The small molecule below binds the protein below.
Small molecule (SMILES): CN(C)c1ccc(C(=C2C=CC(=[N+](C)C)C=C2)c2ccccc2)cc1

Sequence of chain 1.B:
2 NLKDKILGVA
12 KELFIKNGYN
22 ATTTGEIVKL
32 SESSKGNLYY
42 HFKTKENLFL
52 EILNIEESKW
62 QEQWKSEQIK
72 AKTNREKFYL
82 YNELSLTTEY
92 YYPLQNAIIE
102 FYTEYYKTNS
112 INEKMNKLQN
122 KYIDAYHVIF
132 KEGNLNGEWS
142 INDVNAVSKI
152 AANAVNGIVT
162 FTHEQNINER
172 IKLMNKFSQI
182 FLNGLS

Sequence of chain 1.A:
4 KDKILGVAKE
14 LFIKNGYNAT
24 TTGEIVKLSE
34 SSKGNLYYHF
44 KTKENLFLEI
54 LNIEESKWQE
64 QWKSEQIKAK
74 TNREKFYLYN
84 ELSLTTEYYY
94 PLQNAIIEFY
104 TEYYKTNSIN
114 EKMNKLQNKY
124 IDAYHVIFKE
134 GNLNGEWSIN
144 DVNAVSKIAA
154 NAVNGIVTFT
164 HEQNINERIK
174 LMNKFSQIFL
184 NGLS

Binding-site contacts:
Ligand atom C4 contacts residue ILE99 of chain 1.B at 3.8 Å (hydrophobic).
Ligand atom C8 contacts residue GLU90 of chain 1.B at 3.7 Å.
Ligand atom C19 contacts residue ASN157 of chain 1.B at 3.5 Å.
Ligand atom C17 contacts residue GLN120 of chain 1.B at 3.9 Å.
Ligand atom C7 contacts residue THR161 of chain 1.B at 3.7 Å.
Ligand atom C25 contacts residue GLN120 of chain 1.B at 3.0 Å.
Ligand atom C22 contacts residue TRP61 of chain 1.B at 3.8 Å (hydrophobic).
Ligand atom C15 contacts residue IMD1 of chain 1.L at 3.5 Å.
Ligand atom N3 contacts residue ASN154 of chain 1.B at 3.9 Å.
Ligand atom C23 contacts residue TYR93 of chain 1.B at 3.5 Å (hydrophobic).
Ligand atom C11 contacts residue TYR123 of chain 1.B at 3.8 Å (hydrophobic).
Ligand atom C10 contacts residue GLU90 of chain 1.B at 3.9 Å.
Ligand atom C4 contacts residue TYR103 of chain 1.B at 3.8 Å (hydrophobic).
Ligand atom C13 contacts residue GLU90 of chain 1.B at 3.1 Å.
Ligand atom C7 contacts residue GLU90 of chain 1.B at 3.8 Å.
Ligand atom N3 contacts residue GLN120 of chain 1.B at 3.6 Å.
Ligand atom C15 contacts residue GLN120 of chain 1.B at 4.0 Å.
Ligand atom C6 contacts residue THR161 of chain 1.B at 3.6 Å.
Ligand atom C10 contacts residue GLN96 of chain 1.B at 3.7 Å.
Ligand atom N2 contacts residue TYR123 of chain 1.B at 3.9 Å.
Ligand atom C13 contacts residue ASN157 of chain 1.B at 3.5 Å.
Ligand atom C11 contacts residue GLU90 of chain 1.B at 3.3 Å.
Ligand atom C14 contacts residue ASN157 of chain 1.B at 4.0 Å.
Ligand atom C25 contacts residue ILE124 of chain 1.B at 3.8 Å (hydrophobic).
Ligand atom N2 contacts residue GLU90 of chain 1.B at 3.3 Å.
Ligand atom C9 contacts residue GLU90 of chain 1.B at 4.0 Å.
Ligand atom C9 contacts residue IMD1 of chain 1.L at 3.5 Å.
Ligand atom C12 contacts residue TYR123 of chain 1.B at 3.8 Å (hydrophobic).
Ligand atom C7 contacts residue GLN96 of chain 1.B at 4.0 Å.
Ligand atom C17 contacts residue ASN157 of chain 1.B at 3.8 Å.
Ligand atom C3 contacts residue IMD1 of chain 1.L at 3.8 Å.
Ligand atom C24 contacts residue ASN154 of chain 1.B at 2.5 Å.
Ligand atom C12 contacts residue GLU90 of chain 1.B at 2.8 Å.
Ligand atom C16 contacts residue GLN120 of chain 1.B at 3.4 Å.
Ligand atom C22 contacts residue GLU90 of chain 1.B at 3.6 Å.
Ligand atom C24 contacts residue ALA153 of chain 1.B at 4.0 Å (hydrophobic).
Ligand atom C18 contacts residue ASN157 of chain 1.B at 3.5 Å.
Ligand atom C23 contacts residue IMD1 of chain 1.K at 3.3 Å.
Ligand atom C3 contacts residue ILE99 of chain 1.B at 4.0 Å (hydrophobic).
Ligand atom C23 contacts residue GLU90 of chain 1.B at 4.0 Å.